Sequence of chain 1.A:
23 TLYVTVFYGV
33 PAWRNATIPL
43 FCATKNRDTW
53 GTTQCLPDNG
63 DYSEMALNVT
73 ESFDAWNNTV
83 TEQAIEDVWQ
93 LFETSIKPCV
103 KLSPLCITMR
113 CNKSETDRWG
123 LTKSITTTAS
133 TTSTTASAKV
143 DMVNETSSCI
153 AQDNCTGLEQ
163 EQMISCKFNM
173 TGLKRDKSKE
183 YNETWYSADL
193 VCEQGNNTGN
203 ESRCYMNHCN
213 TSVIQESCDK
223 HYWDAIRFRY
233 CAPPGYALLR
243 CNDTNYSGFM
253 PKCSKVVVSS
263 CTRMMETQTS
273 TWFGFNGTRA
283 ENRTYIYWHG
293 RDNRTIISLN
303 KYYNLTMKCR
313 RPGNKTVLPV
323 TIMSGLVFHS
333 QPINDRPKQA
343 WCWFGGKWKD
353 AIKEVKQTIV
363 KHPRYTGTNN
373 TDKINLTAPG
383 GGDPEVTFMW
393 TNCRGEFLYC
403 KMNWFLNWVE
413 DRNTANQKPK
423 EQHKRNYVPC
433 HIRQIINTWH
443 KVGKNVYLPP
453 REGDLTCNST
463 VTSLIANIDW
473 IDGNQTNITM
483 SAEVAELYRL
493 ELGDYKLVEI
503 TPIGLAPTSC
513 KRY

The small molecule below binds the protein below.
Small molecule (SMILES): CC(=O)N[C@@H]1[C@@H](O)[C@H](O)[C@@H](CO)O[C@H]1O

Binding-site contacts:
Ligand atom C7 contacts residue ASN198 of chain 1.A at 3.4 Å.
Ligand atom O7 contacts residue ASN198 of chain 1.A at 3.4 Å (h-bond).
Ligand atom C8 contacts residue GLN196 of chain 1.A at 4.5 Å.
Ligand atom O5 contacts residue ASN198 of chain 1.A at 2.5 Å (h-bond).
Ligand atom C2 contacts residue ASN198 of chain 1.A at 2.5 Å.
Ligand atom C4 contacts residue ASN198 of chain 1.A at 4.4 Å.
Ligand atom C5 contacts residue ASN198 of chain 1.A at 3.8 Å.
Ligand atom C8 contacts residue GLY197 of chain 1.A at 3.7 Å.
Ligand atom C3 contacts residue ASN198 of chain 1.A at 3.9 Å.
Ligand atom C8 contacts residue ASN198 of chain 1.A at 3.9 Å.
Ligand atom C1 contacts residue ASN198 of chain 1.A at 1.5 Å.
Ligand atom N2 contacts residue ASN198 of chain 1.A at 3.0 Å (h-bond).